This small molecule binds to this protein.
Small molecule (SMILES): O=C([O-])C(=O)[O-]

Sequence of chain 1.G:
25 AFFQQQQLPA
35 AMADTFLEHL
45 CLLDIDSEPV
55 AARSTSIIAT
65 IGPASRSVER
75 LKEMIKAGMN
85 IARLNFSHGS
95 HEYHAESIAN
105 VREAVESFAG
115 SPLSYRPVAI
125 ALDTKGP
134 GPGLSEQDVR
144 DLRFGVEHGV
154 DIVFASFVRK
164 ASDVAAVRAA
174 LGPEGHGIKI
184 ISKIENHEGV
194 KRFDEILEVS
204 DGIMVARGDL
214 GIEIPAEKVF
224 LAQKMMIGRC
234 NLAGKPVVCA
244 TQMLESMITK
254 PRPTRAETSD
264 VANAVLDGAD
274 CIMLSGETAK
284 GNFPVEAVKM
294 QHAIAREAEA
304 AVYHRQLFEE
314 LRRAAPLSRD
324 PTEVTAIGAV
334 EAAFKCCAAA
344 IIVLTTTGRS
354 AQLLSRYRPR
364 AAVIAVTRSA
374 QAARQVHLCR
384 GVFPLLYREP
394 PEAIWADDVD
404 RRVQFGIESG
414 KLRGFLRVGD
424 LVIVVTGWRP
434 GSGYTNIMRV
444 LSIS

Binding-site contacts:
Ligand atom C1 contacts residue ALA209 of chain 1.G at 3.5 Å (hydrophobic).
Ligand atom O2 contacts residue GLU188 of chain 1.G at 3.3 Å (salt-bridge).
Ligand atom O1 contacts residue ASP212 of chain 1.G at 2.9 Å (salt-bridge).
Ligand atom O4 contacts residue LYS186 of chain 1.G at 3.7 Å.
Ligand atom C2 contacts residue GLU188 of chain 1.G at 3.7 Å.
Ligand atom O1 contacts residue GLY211 of chain 1.G at 3.9 Å.
Ligand atom O4 contacts residue ARG87 of chain 1.G at 4.1 Å.
Ligand atom O2 contacts residue ALA209 of chain 1.G at 4.3 Å.
Ligand atom C1 contacts residue ASP212 of chain 1.G at 3.8 Å.
Ligand atom O4 contacts residue THR244 of chain 1.G at 3.5 Å (h-bond).
Ligand atom C1 contacts residue GLU188 of chain 1.G at 3.6 Å.
Ligand atom O1 contacts residue MG1 of chain 1.LA at 2.0 Å.
Ligand atom O2 contacts residue LYS186 of chain 1.G at 2.8 Å (salt-bridge).
Ligand atom O3 contacts residue GLY211 of chain 1.G at 2.9 Å (h-bond).
Ligand atom C1 contacts residue THR244 of chain 1.G at 3.7 Å.
Ligand atom C2 contacts residue LYS186 of chain 1.G at 3.5 Å.
Ligand atom O3 contacts residue MG1 of chain 1.LA at 4.0 Å.
Ligand atom O3 contacts residue ARG210 of chain 1.G at 3.5 Å (salt-bridge).
Ligand atom O1 contacts residue GLU188 of chain 1.G at 2.8 Å (salt-bridge).
Ligand atom C1 contacts residue GLY211 of chain 1.G at 3.8 Å.
Ligand atom O3 contacts residue ALA209 of chain 1.G at 3.3 Å.
Ligand atom O2 contacts residue ASP212 of chain 1.G at 4.2 Å.
Ligand atom O4 contacts residue ALA209 of chain 1.G at 4.0 Å.
Ligand atom O4 contacts residue MET207 of chain 1.G at 4.1 Å.
Ligand atom O1 contacts residue ALA209 of chain 1.G at 3.9 Å.
Ligand atom C1 contacts residue ARG210 of chain 1.G at 4.4 Å.
Ligand atom O4 contacts residue MET276 of chain 1.G at 4.2 Å.
Ligand atom C1 contacts residue MG1 of chain 1.LA at 2.8 Å.
Ligand atom O2 contacts residue MG1 of chain 1.LA at 2.2 Å.
Ligand atom O3 contacts residue ASP212 of chain 1.G at 3.9 Å.
Ligand atom C2 contacts residue ALA209 of chain 1.G at 3.8 Å (hydrophobic).
Ligand atom C2 contacts residue MG1 of chain 1.LA at 2.9 Å.
Ligand atom O4 contacts residue MG1 of chain 1.LA at 4.1 Å.
Ligand atom O3 contacts residue THR244 of chain 1.G at 2.7 Å (h-bond).
Ligand atom C2 contacts residue THR244 of chain 1.G at 4.1 Å.